The protein below binds the small molecule below.
Small molecule (SMILES): CC(=O)N[C@@H]1[C@@H](O)[C@H](O)[C@@H](CO)O[C@H]1O

Binding-site contacts:
Ligand atom C1 contacts residue ASN23 of chain 1.G at 1.4 Å.
Ligand atom C7 contacts residue ASN23 of chain 1.G at 3.8 Å.
Ligand atom C4 contacts residue ASN23 of chain 1.G at 4.2 Å.
Ligand atom O5 contacts residue ASN23 of chain 1.G at 2.3 Å (h-bond).
Ligand atom C2 contacts residue ASN23 of chain 1.G at 2.5 Å.
Ligand atom C4 contacts residue GLN26 of chain 1.G at 4.4 Å.
Ligand atom C3 contacts residue ASN23 of chain 1.G at 3.8 Å.
Ligand atom C5 contacts residue ASN23 of chain 1.G at 3.6 Å.
Ligand atom O7 contacts residue ASN23 of chain 1.G at 4.2 Å.
Ligand atom N2 contacts residue GLN26 of chain 1.G at 4.2 Å.
Ligand atom N2 contacts residue ASN23 of chain 1.G at 3.0 Å (h-bond).
Ligand atom O5 contacts residue GLN26 of chain 1.G at 3.4 Å (h-bond).
Ligand atom C1 contacts residue GLN26 of chain 1.G at 3.3 Å.
Ligand atom O7 contacts residue GLN26 of chain 1.G at 4.2 Å.
Ligand atom C2 contacts residue GLN26 of chain 1.G at 3.5 Å.

Sequence of chain 1.G:
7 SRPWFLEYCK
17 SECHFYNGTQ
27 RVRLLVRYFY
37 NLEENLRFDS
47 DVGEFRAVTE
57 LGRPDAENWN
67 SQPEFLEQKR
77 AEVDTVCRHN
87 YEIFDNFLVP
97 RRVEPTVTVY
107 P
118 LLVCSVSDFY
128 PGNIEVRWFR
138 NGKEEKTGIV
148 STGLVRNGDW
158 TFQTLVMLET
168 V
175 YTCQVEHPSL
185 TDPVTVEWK